Sequence of chain 1.A:
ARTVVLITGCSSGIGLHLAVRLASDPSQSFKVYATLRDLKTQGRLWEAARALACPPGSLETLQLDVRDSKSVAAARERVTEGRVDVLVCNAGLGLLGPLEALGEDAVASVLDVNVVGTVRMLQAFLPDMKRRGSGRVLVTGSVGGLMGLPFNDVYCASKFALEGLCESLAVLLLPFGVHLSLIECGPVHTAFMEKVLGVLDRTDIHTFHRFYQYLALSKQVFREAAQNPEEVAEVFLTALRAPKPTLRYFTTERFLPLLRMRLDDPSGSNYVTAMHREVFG

This small molecule binds to this protein.
Small molecule (SMILES): C[C@]12CC[C@@H]3c4ccc(O)cc4CC[C@H]3[C@@H]1CC[C@@H]2O

Binding-site contacts:
Ligand atom C9 contacts residue LEU149 of chain 1.A at 4.3 Å (hydrophobic).
Ligand atom O17 contacts residue GLY144 of chain 1.A at 3.8 Å.
Ligand atom C18 contacts residue SER142 of chain 1.A at 3.8 Å.
Ligand atom C12 contacts residue PRO187 of chain 1.A at 3.4 Å (hydrophobic).
Ligand atom O17 contacts residue TYR155 of chain 1.A at 2.7 Å (h-bond).
Ligand atom C11 contacts residue PRO187 of chain 1.A at 3.6 Å (hydrophobic).
Ligand atom C7 contacts residue TYR218 of chain 1.A at 3.4 Å (hydrophobic).
Ligand atom C17 contacts residue NAP1 of chain 1.G at 3.2 Å.
Ligand atom C11 contacts residue LEU149 of chain 1.A at 4.1 Å (hydrophobic).
Ligand atom C16 contacts residue PHE192 of chain 1.A at 3.2 Å (hydrophobic).
Ligand atom C9 contacts residue PRO187 of chain 1.A at 3.7 Å (hydrophobic).
Ligand atom C17 contacts residue SER142 of chain 1.A at 3.7 Å.
Ligand atom O17 contacts residue SER142 of chain 1.A at 2.3 Å (h-bond).
Ligand atom C4 contacts residue SER222 of chain 1.A at 4.2 Å.
Ligand atom C18 contacts residue VAL143 of chain 1.A at 3.8 Å (hydrophobic).
Ligand atom C12 contacts residue GLY186 of chain 1.A at 3.8 Å.
Ligand atom O17 contacts residue VAL143 of chain 1.A at 3.8 Å.
Ligand atom C16 contacts residue TYR155 of chain 1.A at 3.1 Å (hydrophobic).
Ligand atom O17 contacts residue NAP1 of chain 1.G at 3.0 Å.
Ligand atom C2 contacts residue PHE259 of chain 1.A at 4.2 Å (hydrophobic).
Ligand atom C6 contacts residue PHE226 of chain 1.A at 4.3 Å (hydrophobic).
Ligand atom C5 contacts residue TYR218 of chain 1.A at 3.7 Å (hydrophobic).
Ligand atom O3 contacts residue VAL283 of chain 1.A at 4.0 Å.
Ligand atom C12 contacts residue VAL143 of chain 1.A at 3.8 Å (hydrophobic).
Ligand atom C18 contacts residue TYR155 of chain 1.A at 4.2 Å (hydrophobic).
Ligand atom C15 contacts residue TYR155 of chain 1.A at 4.0 Å (hydrophobic).
Ligand atom C15 contacts residue PHE192 of chain 1.A at 3.9 Å (hydrophobic).
Ligand atom C1 contacts residue PHE259 of chain 1.A at 3.9 Å (hydrophobic).
Ligand atom C6 contacts residue SER222 of chain 1.A at 3.6 Å.
Ligand atom C11 contacts residue VAL143 of chain 1.A at 3.6 Å (hydrophobic).
Ligand atom C7 contacts residue PHE226 of chain 1.A at 3.9 Å (hydrophobic).
Ligand atom O3 contacts residue LEU221 of chain 1.A at 3.8 Å.
Ligand atom O17 contacts residue CYS185 of chain 1.A at 4.2 Å.
Ligand atom C18 contacts residue LEU149 of chain 1.A at 3.3 Å (hydrophobic).
Ligand atom C17 contacts residue TYR155 of chain 1.A at 3.5 Å (hydrophobic).
Ligand atom C4 contacts residue TYR218 of chain 1.A at 3.8 Å (hydrophobic).
Ligand atom C16 contacts residue NAP1 of chain 1.G at 3.7 Å.
Ligand atom C18 contacts residue GLY144 of chain 1.A at 3.0 Å.
Ligand atom C8 contacts residue LEU149 of chain 1.A at 3.9 Å (hydrophobic).
Ligand atom C6 contacts residue TYR218 of chain 1.A at 3.1 Å (hydrophobic).